Sequence of chain 1.I:
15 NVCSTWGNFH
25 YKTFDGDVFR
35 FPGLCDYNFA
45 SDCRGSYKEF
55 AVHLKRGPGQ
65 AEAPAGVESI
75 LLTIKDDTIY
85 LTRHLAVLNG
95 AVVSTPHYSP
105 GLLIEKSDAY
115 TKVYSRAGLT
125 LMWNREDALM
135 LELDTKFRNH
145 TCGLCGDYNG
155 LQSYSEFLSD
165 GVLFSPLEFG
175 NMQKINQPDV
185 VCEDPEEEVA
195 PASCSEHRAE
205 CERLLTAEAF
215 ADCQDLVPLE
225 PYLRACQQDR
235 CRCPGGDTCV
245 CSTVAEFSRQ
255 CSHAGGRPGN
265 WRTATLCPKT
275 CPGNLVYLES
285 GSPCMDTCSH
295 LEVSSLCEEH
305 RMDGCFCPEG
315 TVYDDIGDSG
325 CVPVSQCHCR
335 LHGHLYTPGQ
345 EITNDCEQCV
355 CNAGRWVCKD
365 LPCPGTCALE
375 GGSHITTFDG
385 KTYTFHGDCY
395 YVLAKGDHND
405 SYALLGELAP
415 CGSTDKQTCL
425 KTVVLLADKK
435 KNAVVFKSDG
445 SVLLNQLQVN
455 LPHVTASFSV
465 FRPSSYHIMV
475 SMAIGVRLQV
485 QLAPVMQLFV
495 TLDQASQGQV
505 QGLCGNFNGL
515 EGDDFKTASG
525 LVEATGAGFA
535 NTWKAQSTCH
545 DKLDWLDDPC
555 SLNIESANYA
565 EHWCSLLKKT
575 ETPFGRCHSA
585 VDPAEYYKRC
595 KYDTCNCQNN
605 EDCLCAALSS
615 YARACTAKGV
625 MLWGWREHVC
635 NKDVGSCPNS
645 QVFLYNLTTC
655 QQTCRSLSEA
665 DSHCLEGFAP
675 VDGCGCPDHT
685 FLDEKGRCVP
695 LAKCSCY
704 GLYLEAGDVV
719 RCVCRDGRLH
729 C

Binding-site contacts:
Ligand atom C6 contacts residue ASN143 of chain 1.I at 3.3 Å.
Ligand atom C6 contacts residue ARG142 of chain 1.I at 3.8 Å.
Ligand atom O4 contacts residue ARG142 of chain 1.I at 4.2 Å.
Ligand atom O6 contacts residue ARG142 of chain 1.I at 4.1 Å.
Ligand atom C2 contacts residue ASN143 of chain 1.I at 2.6 Å.
Ligand atom O7 contacts residue ASN153 of chain 1.I at 4.1 Å.
Ligand atom C4 contacts residue ASN143 of chain 1.I at 3.6 Å.
Ligand atom C4 contacts residue ASN153 of chain 1.I at 4.5 Å.
Ligand atom O6 contacts residue ASN143 of chain 1.I at 3.2 Å (h-bond).
Ligand atom C7 contacts residue ASN143 of chain 1.I at 3.8 Å.
Ligand atom C3 contacts residue ASN153 of chain 1.I at 4.3 Å.
Ligand atom N2 contacts residue ASN143 of chain 1.I at 3.6 Å.
Ligand atom O3 contacts residue ASN153 of chain 1.I at 3.3 Å (h-bond).
Ligand atom C1 contacts residue ASN143 of chain 1.I at 1.5 Å.
Ligand atom O7 contacts residue ASN143 of chain 1.I at 2.9 Å (h-bond).
Ligand atom O5 contacts residue ASN143 of chain 1.I at 2.4 Å (h-bond).
Ligand atom C5 contacts residue ASN143 of chain 1.I at 3.2 Å.
Ligand atom C3 contacts residue ASN143 of chain 1.I at 3.7 Å.

A protein and the small-molecule ligand that binds it are described below.
Small molecule (SMILES): CC(=O)N[C@@H]1[C@@H](O)[C@H](O)[C@@H](CO)O[C@H]1O